This protein binds this small molecule.
Small molecule (SMILES): CC(C)CCC[C@@H](C)[C@H]1CC[C@H]2[C@@H]3CC=C4C[C@@H](O)CC[C@]4(C)[C@H]3CC[C@]12C

Binding-site contacts:
Ligand atom C17 contacts residue LEU53 of chain 1.C at 4.3 Å (hydrophobic).
Ligand atom C27 contacts residue PHE199 of chain 1.C at 4.2 Å (hydrophobic).
Ligand atom O1 contacts residue GLY275 of chain 1.C at 4.4 Å.
Ligand atom C11 contacts residue LEU221 of chain 1.C at 4.0 Å (hydrophobic).
Ligand atom C10 contacts residue LEU53 of chain 1.C at 4.2 Å (hydrophobic).
Ligand atom C4 contacts residue LEU313 of chain 1.C at 4.0 Å (hydrophobic).
Ligand atom C19 contacts residue LEU271 of chain 1.C at 3.6 Å (hydrophobic).
Ligand atom C27 contacts residue PHE203 of chain 1.C at 4.1 Å (hydrophobic).
Ligand atom C21 contacts residue PHE203 of chain 1.C at 3.6 Å (hydrophobic).
Ligand atom C2 contacts residue TRP218 of chain 1.C at 4.0 Å (hydrophobic).
Ligand atom C14 contacts residue LEU53 of chain 1.C at 4.0 Å (hydrophobic).
Ligand atom C3 contacts residue PHE280 of chain 1.C at 4.4 Å (hydrophobic).
Ligand atom C9 contacts residue LEU53 of chain 1.C at 3.7 Å (hydrophobic).
Ligand atom O1 contacts residue SER274 of chain 1.C at 3.4 Å.
Ligand atom C3 contacts residue TYR49 of chain 1.C at 4.4 Å (hydrophobic).
Ligand atom C1 contacts residue TRP218 of chain 1.C at 4.0 Å (hydrophobic).
Ligand atom O1 contacts residue PHE280 of chain 1.C at 3.4 Å.
Ligand atom C2 contacts residue SER274 of chain 1.C at 4.5 Å.
Ligand atom C21 contacts residue LEU221 of chain 1.C at 4.5 Å (hydrophobic).
Ligand atom C1 contacts residue LEU270 of chain 1.C at 4.2 Å (hydrophobic).
Ligand atom C13 contacts residue LEU53 of chain 1.C at 4.2 Å (hydrophobic).
Ligand atom C12 contacts residue LEU53 of chain 1.C at 3.5 Å (hydrophobic).
Ligand atom C1 contacts residue LEU53 of chain 1.C at 3.7 Å (hydrophobic).
Ligand atom C2 contacts residue LEU270 of chain 1.C at 4.1 Å (hydrophobic).
Ligand atom C12 contacts residue LEU221 of chain 1.C at 4.0 Å (hydrophobic).
Ligand atom C11 contacts residue LEU53 of chain 1.C at 4.1 Å (hydrophobic).

Sequence of chain 1.C:
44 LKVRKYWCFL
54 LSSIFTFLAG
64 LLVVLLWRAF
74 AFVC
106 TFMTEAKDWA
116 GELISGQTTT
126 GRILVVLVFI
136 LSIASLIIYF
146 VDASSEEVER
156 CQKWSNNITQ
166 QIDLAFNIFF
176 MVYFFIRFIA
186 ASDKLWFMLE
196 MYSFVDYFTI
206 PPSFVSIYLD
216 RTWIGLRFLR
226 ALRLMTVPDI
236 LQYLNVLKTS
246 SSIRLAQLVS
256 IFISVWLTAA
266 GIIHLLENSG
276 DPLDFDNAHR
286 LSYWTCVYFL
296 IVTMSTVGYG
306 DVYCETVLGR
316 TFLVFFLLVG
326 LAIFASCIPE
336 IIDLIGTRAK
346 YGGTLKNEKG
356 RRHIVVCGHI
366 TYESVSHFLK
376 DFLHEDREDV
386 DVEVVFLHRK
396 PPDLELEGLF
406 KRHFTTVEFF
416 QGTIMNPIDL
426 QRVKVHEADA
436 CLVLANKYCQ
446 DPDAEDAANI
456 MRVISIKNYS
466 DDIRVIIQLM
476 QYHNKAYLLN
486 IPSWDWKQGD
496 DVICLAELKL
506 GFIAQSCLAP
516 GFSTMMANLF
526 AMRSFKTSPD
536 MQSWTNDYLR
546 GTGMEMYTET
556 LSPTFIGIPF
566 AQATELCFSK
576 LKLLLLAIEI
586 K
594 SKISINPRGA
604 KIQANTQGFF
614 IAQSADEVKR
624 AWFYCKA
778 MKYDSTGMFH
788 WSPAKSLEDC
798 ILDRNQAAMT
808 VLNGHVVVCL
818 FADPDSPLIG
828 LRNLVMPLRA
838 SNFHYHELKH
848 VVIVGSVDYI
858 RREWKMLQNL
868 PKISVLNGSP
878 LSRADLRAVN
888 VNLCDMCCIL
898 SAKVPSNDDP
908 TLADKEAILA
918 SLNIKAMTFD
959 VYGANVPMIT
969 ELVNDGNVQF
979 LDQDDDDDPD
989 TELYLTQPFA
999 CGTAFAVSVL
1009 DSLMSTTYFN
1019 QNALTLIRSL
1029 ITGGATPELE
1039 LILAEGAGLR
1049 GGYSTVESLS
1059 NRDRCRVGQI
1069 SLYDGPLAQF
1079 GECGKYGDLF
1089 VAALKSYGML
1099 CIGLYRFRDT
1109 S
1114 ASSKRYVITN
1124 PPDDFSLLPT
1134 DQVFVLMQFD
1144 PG